Binding-site contacts:
Ligand atom C contacts residue THR183 of chain 1.A at 3.6 Å.
Ligand atom O contacts residue THR183 of chain 1.A at 3.9 Å.
Ligand atom O contacts residue LEU182 of chain 1.B at 4.2 Å.
Ligand atom N contacts residue SER182 of chain 1.A at 3.9 Å.
Ligand atom C contacts residue SER181 of chain 1.B at 4.3 Å.
Ligand atom CA contacts residue SER181 of chain 1.A at 3.5 Å.
Ligand atom OXT contacts residue LEU146 of chain 1.B at 4.4 Å.
Ligand atom C contacts residue SER181 of chain 1.A at 3.8 Å.
Ligand atom O contacts residue SER181 of chain 1.B at 3.2 Å (h-bond).
Ligand atom C contacts residue SER183 of chain 1.B at 4.4 Å.
Ligand atom CA contacts residue SER167 of chain 1.A at 3.9 Å.
Ligand atom CA contacts residue VAL174 of chain 1.B at 4.4 Å (hydrophobic).
Ligand atom OXT contacts residue LEU182 of chain 1.B at 3.5 Å.
Ligand atom N contacts residue SER181 of chain 1.A at 2.9 Å (h-bond).
Ligand atom OXT contacts residue SER183 of chain 1.B at 3.4 Å (h-bond).
Ligand atom N contacts residue SER167 of chain 1.A at 4.2 Å.
Ligand atom N contacts residue THR183 of chain 1.A at 2.9 Å (h-bond).
Ligand atom OXT contacts residue SER181 of chain 1.A at 3.2 Å (h-bond).
Ligand atom CA contacts residue ASN166 of chain 1.A at 4.4 Å.
Ligand atom CA contacts residue THR183 of chain 1.A at 3.8 Å.
Ligand atom N contacts residue LEU165 of chain 1.A at 2.7 Å (h-bond).
Ligand atom OXT contacts residue THR183 of chain 1.A at 3.9 Å.
Ligand atom OXT contacts residue VAL171 of chain 1.B at 4.0 Å.
Ligand atom O contacts residue LEU146 of chain 1.B at 4.2 Å.
Ligand atom C contacts residue LEU182 of chain 1.B at 4.2 Å (hydrophobic).
Ligand atom CA contacts residue LEU165 of chain 1.A at 3.3 Å (hydrophobic).
Ligand atom N contacts residue ASN166 of chain 1.A at 4.2 Å.

Sequence of chain 1.B:
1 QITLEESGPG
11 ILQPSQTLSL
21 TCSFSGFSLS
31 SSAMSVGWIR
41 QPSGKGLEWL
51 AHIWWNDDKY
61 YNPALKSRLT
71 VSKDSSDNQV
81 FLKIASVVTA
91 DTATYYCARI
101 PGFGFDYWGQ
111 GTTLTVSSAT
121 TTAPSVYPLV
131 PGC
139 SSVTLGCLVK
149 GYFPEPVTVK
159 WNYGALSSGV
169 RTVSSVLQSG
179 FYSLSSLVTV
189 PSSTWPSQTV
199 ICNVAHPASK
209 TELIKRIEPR

The protein below binds the small molecule below.
Small molecule (SMILES): NCC(=O)O

Sequence of chain 1.A:
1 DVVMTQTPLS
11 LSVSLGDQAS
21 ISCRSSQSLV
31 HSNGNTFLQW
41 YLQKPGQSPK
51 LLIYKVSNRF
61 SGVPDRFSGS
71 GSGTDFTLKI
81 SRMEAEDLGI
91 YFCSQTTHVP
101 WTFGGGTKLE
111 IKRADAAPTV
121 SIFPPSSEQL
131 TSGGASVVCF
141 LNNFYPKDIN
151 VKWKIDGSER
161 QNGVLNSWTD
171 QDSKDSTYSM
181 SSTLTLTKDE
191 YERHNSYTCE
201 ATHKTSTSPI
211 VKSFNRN